Sequence of chain 4.C:
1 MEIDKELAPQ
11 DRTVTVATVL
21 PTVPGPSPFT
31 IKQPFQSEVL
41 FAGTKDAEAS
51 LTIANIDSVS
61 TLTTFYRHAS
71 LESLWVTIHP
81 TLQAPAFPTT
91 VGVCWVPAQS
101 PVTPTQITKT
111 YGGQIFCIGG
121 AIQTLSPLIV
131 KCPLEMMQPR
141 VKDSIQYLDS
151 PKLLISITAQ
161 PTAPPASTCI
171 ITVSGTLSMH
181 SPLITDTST

Sequence of chain 5.D:
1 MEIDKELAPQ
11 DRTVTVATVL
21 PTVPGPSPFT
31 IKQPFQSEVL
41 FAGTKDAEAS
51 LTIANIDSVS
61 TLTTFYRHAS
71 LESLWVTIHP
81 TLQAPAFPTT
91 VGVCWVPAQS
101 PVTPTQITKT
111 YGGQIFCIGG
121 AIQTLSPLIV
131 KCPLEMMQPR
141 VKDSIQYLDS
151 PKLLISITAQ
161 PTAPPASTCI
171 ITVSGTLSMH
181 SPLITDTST

Binding-site contacts:
Ligand atom O2' contacts residue THR13 of chain 5.D at 3.8 Å.
Ligand atom O2 contacts residue ARG12 of chain 5.D at 3.6 Å.
Ligand atom O5' contacts residue TYR111 of chain 5.D at 4.4 Å.
Ligand atom P contacts residue TRP75 of chain 4.C at 4.3 Å.
Ligand atom O4' contacts residue ARG12 of chain 5.D at 4.0 Å.
Ligand atom O5' contacts residue LYS131 of chain 4.C at 3.3 Å.
Ligand atom C5' contacts residue LYS131 of chain 4.C at 4.2 Å.
Ligand atom O3' contacts residue TRP75 of chain 4.C at 3.6 Å.
Ligand atom O2' contacts residue ASP11 of chain 5.D at 3.5 Å.
Ligand atom OP1 contacts residue THR176 of chain 4.C at 3.4 Å (h-bond).
Ligand atom OP1 contacts residue TRP75 of chain 4.C at 3.9 Å.
Ligand atom C2 contacts residue ARG12 of chain 5.D at 4.5 Å.
Ligand atom O5' contacts residue ARG12 of chain 5.D at 4.1 Å.
Ligand atom C4' contacts residue TRP75 of chain 4.C at 4.5 Å (hydrophobic).
Ligand atom C5' contacts residue ARG12 of chain 5.D at 4.3 Å.
Ligand atom C1' contacts residue ARG12 of chain 5.D at 3.9 Å.
Ligand atom OP1 contacts residue VAL14 of chain 5.D at 3.4 Å.
Ligand atom OP1 contacts residue TYR111 of chain 5.D at 3.6 Å (h-bond).
Ligand atom OP1 contacts residue SER73 of chain 4.C at 3.2 Å (h-bond).
Ligand atom O2' contacts residue TYR111 of chain 5.D at 4.3 Å.
Ligand atom O3' contacts residue THR13 of chain 5.D at 4.4 Å.
Ligand atom O2' contacts residue VAL14 of chain 5.D at 4.3 Å.
Ligand atom P contacts residue SER73 of chain 4.C at 4.1 Å.
Ligand atom C4' contacts residue ARG12 of chain 5.D at 3.6 Å.
Ligand atom O2' contacts residue ARG12 of chain 5.D at 3.6 Å.
Ligand atom P contacts residue TYR111 of chain 5.D at 4.5 Å.
Ligand atom OP2 contacts residue SER73 of chain 4.C at 4.0 Å.

The small molecule below binds the protein below.
Small molecule (SMILES): Nc1ccn([C@@H]2O[C@H](CO[P](=O)(O)O[C@H]3[C@@H](O)[C@H](n4ccc(N)nc4=O)O[C@@H]3CO[P](=O)(O)O[C@H]3[C@@H](O)[C@H](n4ccc(N)nc4=O)O[C@@H]3CO)[C@@H](O)[C@H]2O)c(=O)n1